Sequence of chain 1.A:
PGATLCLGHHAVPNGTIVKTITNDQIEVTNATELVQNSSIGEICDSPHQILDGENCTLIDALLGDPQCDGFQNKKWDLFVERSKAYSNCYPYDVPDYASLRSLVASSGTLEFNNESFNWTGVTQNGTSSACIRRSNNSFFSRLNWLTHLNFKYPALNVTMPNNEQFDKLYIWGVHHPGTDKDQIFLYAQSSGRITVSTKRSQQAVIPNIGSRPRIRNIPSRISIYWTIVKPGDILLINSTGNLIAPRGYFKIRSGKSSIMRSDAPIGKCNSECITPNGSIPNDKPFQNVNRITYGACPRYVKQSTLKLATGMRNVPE

The protein below binds the small molecule below.
Small molecule (SMILES): CC(=O)N[C@H]1[C@H](O[C@H]2[C@H](O)[C@@H](NC(C)=O)CO[C@@H]2CO)O[C@H](CO)[C@@H](O)[C@@H]1O

Binding-site contacts:
Ligand atom O7 contacts residue ASN114 of chain 1.A at 4.5 Å.
Ligand atom O6 contacts residue ASN125 of chain 1.A at 4.2 Å.
Ligand atom O5 contacts residue ASN125 of chain 1.A at 2.3 Å (h-bond).
Ligand atom C8 contacts residue GLN124 of chain 1.A at 4.0 Å.
Ligand atom C7 contacts residue ASN125 of chain 1.A at 3.1 Å.
Ligand atom C2 contacts residue ASN125 of chain 1.A at 2.5 Å.
Ligand atom C1 contacts residue ARG247 of chain 1.A at 4.3 Å.
Ligand atom N2 contacts residue ASN125 of chain 1.A at 2.9 Å (h-bond).
Ligand atom C8 contacts residue ASN125 of chain 1.A at 4.3 Å.
Ligand atom N2 contacts residue GLN124 of chain 1.A at 4.3 Å.
Ligand atom C3 contacts residue ASN125 of chain 1.A at 3.8 Å.
Ligand atom C5 contacts residue ARG247 of chain 1.A at 4.3 Å.
Ligand atom C1 contacts residue ASN125 of chain 1.A at 1.4 Å.
Ligand atom O5 contacts residue ARG247 of chain 1.A at 4.2 Å.
Ligand atom C4 contacts residue ASN125 of chain 1.A at 4.2 Å.
Ligand atom O7 contacts residue ASN125 of chain 1.A at 2.9 Å (h-bond).
Ligand atom C5 contacts residue ASN125 of chain 1.A at 3.6 Å.